Binding-site contacts:
Ligand atom C42 contacts residue PRO35 of chain 1.A at 3.4 Å (hydrophobic).
Ligand atom C36 contacts residue HIS96 of chain 1.A at 3.5 Å.
Ligand atom S21 contacts residue ASP70 of chain 1.A at 3.4 Å (salt-bridge).
Ligand atom N24 contacts residue ARG69 of chain 1.A at 3.7 Å.
Ligand atom C29 contacts residue ALA60 of chain 1.A at 3.3 Å (hydrophobic).
Ligand atom S21 contacts residue VAL104 of chain 1.A at 3.5 Å.
Ligand atom C5 contacts residue GLU63 of chain 1.A at 3.6 Å.
Ligand atom N23 contacts residue GLU64 of chain 1.A at 3.2 Å (salt-bridge).
Ligand atom C40 contacts residue CYS13 of chain 1.A at 2.6 Å (hydrophobic).
Ligand atom C6 contacts residue GLU63 of chain 1.A at 3.7 Å.
Ligand atom C42 contacts residue CYS13 of chain 1.A at 1.8 Å (hydrophobic).
Ligand atom C30 contacts residue GLU63 of chain 1.A at 3.8 Å.
Ligand atom N23 contacts residue GLN62 of chain 1.A at 3.5 Å (h-bond).
Ligand atom N10 contacts residue TYR65 of chain 1.A at 3.5 Å (h-bond).
Ligand atom C39 contacts residue GLY61 of chain 1.A at 3.3 Å.
Ligand atom N10 contacts residue HIS96 of chain 1.A at 3.2 Å (h-bond).
Ligand atom N23 contacts residue ARG69 of chain 1.A at 3.4 Å (salt-bridge).
Ligand atom C38 contacts residue HIS96 of chain 1.A at 3.6 Å.
Ligand atom N28 contacts residue CYS13 of chain 1.A at 3.6 Å.
Ligand atom C22 contacts residue GLU64 of chain 1.A at 3.5 Å.
Ligand atom N31 contacts residue GLU63 of chain 1.A at 3.7 Å.
Ligand atom C29 contacts residue GLY61 of chain 1.A at 3.4 Å.
Ligand atom C40 contacts residue PRO35 of chain 1.A at 3.7 Å (hydrophobic).
Ligand atom C40 contacts residue GLY61 of chain 1.A at 3.6 Å.
Ligand atom C30 contacts residue GLY61 of chain 1.A at 3.8 Å.
Ligand atom N28 contacts residue GLY61 of chain 1.A at 3.2 Å (h-bond).
Ligand atom N24 contacts residue ASP70 of chain 1.A at 2.8 Å (salt-bridge).
Ligand atom C20 contacts residue ASP70 of chain 1.A at 3.5 Å.
Ligand atom O11 contacts residue GLN100 of chain 1.A at 3.7 Å.
Ligand atom C22 contacts residue ARG69 of chain 1.A at 3.6 Å.
Ligand atom C35 contacts residue GLU63 of chain 1.A at 3.6 Å.
Ligand atom C29 contacts residue CYS13 of chain 1.A at 3.4 Å (hydrophobic).
Ligand atom C39 contacts residue CYS13 of chain 1.A at 3.4 Å (hydrophobic).
Ligand atom C8 contacts residue TYR97 of chain 1.A at 3.5 Å (hydrophobic).
Ligand atom C36 contacts residue GLU63 of chain 1.A at 3.8 Å.
Ligand atom C30 contacts residue GLN62 of chain 1.A at 3.7 Å.
Ligand atom C17 contacts residue MET73 of chain 1.A at 3.6 Å (hydrophobic).
Ligand atom N9 contacts residue TYR97 of chain 1.A at 3.6 Å.
Ligand atom N24 contacts residue GLU64 of chain 1.A at 2.9 Å (salt-bridge).
Ligand atom C30 contacts residue ALA60 of chain 1.A at 3.6 Å (hydrophobic).

This protein binds this small molecule.
Small molecule (SMILES): C=CC(=O)N1CCN(c2cc(-c3noc([C@@]4(C)CCCc5sc(N)c(C#N)c54)n3)nc(N3CCN(C)C[C@@H]3C)c2)CC1

Sequence of chain 1.A:
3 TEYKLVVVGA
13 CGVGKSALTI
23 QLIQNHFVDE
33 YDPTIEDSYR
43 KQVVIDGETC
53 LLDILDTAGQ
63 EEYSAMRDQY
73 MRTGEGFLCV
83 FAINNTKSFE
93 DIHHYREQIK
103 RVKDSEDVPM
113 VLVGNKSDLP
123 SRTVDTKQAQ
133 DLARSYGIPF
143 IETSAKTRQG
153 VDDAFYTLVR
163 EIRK